Sequence of chain 2.A:
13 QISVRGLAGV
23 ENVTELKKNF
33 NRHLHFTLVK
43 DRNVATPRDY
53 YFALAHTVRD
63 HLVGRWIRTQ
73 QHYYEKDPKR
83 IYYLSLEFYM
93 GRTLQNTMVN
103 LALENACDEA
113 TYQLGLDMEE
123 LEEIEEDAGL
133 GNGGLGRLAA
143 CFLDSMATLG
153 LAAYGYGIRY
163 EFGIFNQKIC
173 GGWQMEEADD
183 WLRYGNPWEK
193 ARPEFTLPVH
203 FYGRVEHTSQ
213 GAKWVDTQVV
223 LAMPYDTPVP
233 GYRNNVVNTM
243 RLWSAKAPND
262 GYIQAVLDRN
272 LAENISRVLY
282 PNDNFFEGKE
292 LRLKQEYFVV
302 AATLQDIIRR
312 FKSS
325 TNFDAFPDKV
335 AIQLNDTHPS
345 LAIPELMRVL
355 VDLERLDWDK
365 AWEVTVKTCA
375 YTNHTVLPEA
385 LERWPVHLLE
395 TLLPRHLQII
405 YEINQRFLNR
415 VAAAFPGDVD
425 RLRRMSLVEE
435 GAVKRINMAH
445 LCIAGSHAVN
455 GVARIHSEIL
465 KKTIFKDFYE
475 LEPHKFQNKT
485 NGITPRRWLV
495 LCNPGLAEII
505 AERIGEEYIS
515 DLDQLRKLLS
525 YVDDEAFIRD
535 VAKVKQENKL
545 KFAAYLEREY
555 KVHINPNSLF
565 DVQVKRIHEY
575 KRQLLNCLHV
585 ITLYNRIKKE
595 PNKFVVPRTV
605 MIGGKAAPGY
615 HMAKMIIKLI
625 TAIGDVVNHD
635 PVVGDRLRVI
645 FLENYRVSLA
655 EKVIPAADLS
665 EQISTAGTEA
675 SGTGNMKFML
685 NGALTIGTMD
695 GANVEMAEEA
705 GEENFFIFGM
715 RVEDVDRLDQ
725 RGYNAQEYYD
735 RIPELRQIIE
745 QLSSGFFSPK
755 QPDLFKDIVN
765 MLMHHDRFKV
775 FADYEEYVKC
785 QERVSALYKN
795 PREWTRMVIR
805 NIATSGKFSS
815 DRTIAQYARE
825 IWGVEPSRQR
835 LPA

A small-molecule ligand and the protein it binds are described below.
Small molecule (SMILES): O=c1[nH]cnc2c1ncn2[C@@H]1O[C@H](COP(=O)(O)O)[C@@H](O)[C@H]1O

Sequence of chain 1.A:
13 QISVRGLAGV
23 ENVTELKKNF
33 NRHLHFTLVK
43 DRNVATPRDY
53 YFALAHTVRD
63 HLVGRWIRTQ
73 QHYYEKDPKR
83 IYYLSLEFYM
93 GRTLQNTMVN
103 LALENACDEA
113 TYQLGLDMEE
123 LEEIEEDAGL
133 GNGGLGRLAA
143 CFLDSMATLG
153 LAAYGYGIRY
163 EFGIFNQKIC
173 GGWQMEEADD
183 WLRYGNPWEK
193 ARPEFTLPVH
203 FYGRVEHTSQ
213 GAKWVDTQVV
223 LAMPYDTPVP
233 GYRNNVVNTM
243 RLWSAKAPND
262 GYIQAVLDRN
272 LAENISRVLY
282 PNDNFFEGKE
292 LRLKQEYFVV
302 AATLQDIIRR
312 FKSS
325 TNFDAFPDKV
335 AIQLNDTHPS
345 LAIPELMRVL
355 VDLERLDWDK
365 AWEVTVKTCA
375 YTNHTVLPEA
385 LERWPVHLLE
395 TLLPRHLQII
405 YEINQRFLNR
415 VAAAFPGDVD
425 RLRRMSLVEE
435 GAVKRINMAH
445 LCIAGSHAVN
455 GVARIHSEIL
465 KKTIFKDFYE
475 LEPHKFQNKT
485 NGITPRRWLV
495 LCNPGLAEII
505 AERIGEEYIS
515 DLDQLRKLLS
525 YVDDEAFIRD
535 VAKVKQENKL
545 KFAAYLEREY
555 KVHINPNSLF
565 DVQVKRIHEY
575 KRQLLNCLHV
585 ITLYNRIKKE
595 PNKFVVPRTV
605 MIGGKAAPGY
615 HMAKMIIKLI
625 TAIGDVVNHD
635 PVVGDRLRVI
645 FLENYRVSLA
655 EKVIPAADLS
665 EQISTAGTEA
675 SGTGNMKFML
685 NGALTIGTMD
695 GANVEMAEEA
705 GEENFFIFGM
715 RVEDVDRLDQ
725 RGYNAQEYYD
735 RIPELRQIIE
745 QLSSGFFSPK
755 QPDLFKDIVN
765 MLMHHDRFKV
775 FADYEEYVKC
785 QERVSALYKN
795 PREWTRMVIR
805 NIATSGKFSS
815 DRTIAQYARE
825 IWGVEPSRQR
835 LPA

Binding-site contacts:
Ligand atom P contacts residue ARG310 of chain 2.A at 4.2 Å.
Ligand atom N9 contacts residue TYR76 of chain 2.A at 3.9 Å.
Ligand atom C1' contacts residue TYR76 of chain 2.A at 4.1 Å (hydrophobic).
Ligand atom O2' contacts residue GLN73 of chain 2.A at 3.5 Å.
Ligand atom C5 contacts residue VAL46 of chain 1.A at 4.0 Å (hydrophobic).
Ligand atom O1P contacts residue ARG310 of chain 2.A at 4.3 Å.
Ligand atom O4' contacts residue GLN73 of chain 2.A at 4.5 Å.
Ligand atom O1P contacts residue TYR156 of chain 2.A at 4.5 Å.
Ligand atom O2' contacts residue ASP43 of chain 1.A at 3.7 Å.
Ligand atom C1' contacts residue GLN73 of chain 2.A at 4.4 Å.
Ligand atom C6 contacts residue TYR76 of chain 2.A at 3.5 Å (hydrophobic).
Ligand atom C2' contacts residue ASP43 of chain 1.A at 4.4 Å.
Ligand atom C4 contacts residue TYR76 of chain 2.A at 3.9 Å (hydrophobic).
Ligand atom O2P contacts residue ARG311 of chain 2.A at 3.3 Å (salt-bridge).
Ligand atom P contacts residue ARG311 of chain 2.A at 3.6 Å.
Ligand atom C4' contacts residue GLN72 of chain 2.A at 4.2 Å.
Ligand atom O4' contacts residue TYR76 of chain 2.A at 4.0 Å.
Ligand atom C5 contacts residue TYR76 of chain 2.A at 3.7 Å (hydrophobic).
Ligand atom O3P contacts residue ARG310 of chain 2.A at 3.8 Å.
Ligand atom O1P contacts residue ARG311 of chain 2.A at 2.8 Å (salt-bridge).
Ligand atom C4 contacts residue VAL46 of chain 1.A at 3.7 Å (hydrophobic).
Ligand atom C6 contacts residue VAL46 of chain 1.A at 4.4 Å (hydrophobic).
Ligand atom C3' contacts residue VAL46 of chain 1.A at 4.3 Å (hydrophobic).
Ligand atom N7 contacts residue TYR76 of chain 2.A at 3.8 Å.
Ligand atom O2P contacts residue ARG310 of chain 2.A at 3.3 Å (salt-bridge).
Ligand atom N7 contacts residue VAL46 of chain 1.A at 4.4 Å.
Ligand atom N1 contacts residue TYR76 of chain 2.A at 3.8 Å.
Ligand atom N3 contacts residue TYR76 of chain 2.A at 3.8 Å.
Ligand atom O3' contacts residue ASP43 of chain 1.A at 4.0 Å.
Ligand atom C2 contacts residue VAL46 of chain 1.A at 4.3 Å (hydrophobic).
Ligand atom C2 contacts residue TYR76 of chain 2.A at 3.9 Å (hydrophobic).
Ligand atom O4' contacts residue GLN72 of chain 2.A at 3.9 Å.
Ligand atom C8 contacts residue VAL46 of chain 1.A at 4.4 Å (hydrophobic).
Ligand atom O6 contacts residue TYR76 of chain 2.A at 3.5 Å (h-bond).
Ligand atom O3P contacts residue ARG311 of chain 2.A at 4.3 Å.
Ligand atom O3' contacts residue GLN72 of chain 2.A at 4.4 Å.
Ligand atom N9 contacts residue VAL46 of chain 1.A at 4.0 Å.
Ligand atom C2' contacts residue VAL46 of chain 1.A at 3.8 Å (hydrophobic).
Ligand atom C8 contacts residue TYR76 of chain 2.A at 3.9 Å (hydrophobic).
Ligand atom N3 contacts residue VAL46 of chain 1.A at 3.9 Å.